Binding-site contacts:
Ligand atom C5 contacts residue THR69 of chain 1.C at 4.1 Å.
Ligand atom C4 contacts residue ASN67 of chain 1.C at 3.8 Å.
Ligand atom C8 contacts residue THR69 of chain 1.C at 4.2 Å.
Ligand atom C7 contacts residue ARG68 of chain 1.C at 4.4 Å.
Ligand atom C2 contacts residue ASN67 of chain 1.C at 2.6 Å.
Ligand atom O3 contacts residue GLN288 of chain 1.C at 3.6 Å.
Ligand atom N2 contacts residue GLN288 of chain 1.C at 3.6 Å.
Ligand atom C3 contacts residue THR69 of chain 1.C at 3.5 Å.
Ligand atom C7 contacts residue ASN67 of chain 1.C at 3.7 Å.
Ligand atom C3 contacts residue ASN67 of chain 1.C at 3.7 Å.
Ligand atom C2 contacts residue THR69 of chain 1.C at 3.4 Å.
Ligand atom C8 contacts residue ARG68 of chain 1.C at 4.2 Å.
Ligand atom C3 contacts residue GLN288 of chain 1.C at 3.6 Å.
Ligand atom O6 contacts residue ASN67 of chain 1.C at 4.3 Å.
Ligand atom C7 contacts residue GLN288 of chain 1.C at 4.1 Å.
Ligand atom O6 contacts residue GLN288 of chain 1.C at 3.5 Å (h-bond).
Ligand atom C7 contacts residue THR69 of chain 1.C at 3.9 Å.
Ligand atom C2 contacts residue GLN288 of chain 1.C at 4.2 Å.
Ligand atom C1 contacts residue THR69 of chain 1.C at 3.3 Å.
Ligand atom O3 contacts residue THR69 of chain 1.C at 4.3 Å.
Ligand atom C6 contacts residue ASN67 of chain 1.C at 3.3 Å.
Ligand atom C8 contacts residue GLN288 of chain 1.C at 3.8 Å.
Ligand atom C5 contacts residue ASN67 of chain 1.C at 3.3 Å.
Ligand atom O5 contacts residue THR69 of chain 1.C at 3.3 Å.
Ligand atom O5 contacts residue ASN67 of chain 1.C at 2.5 Å (h-bond).
Ligand atom N2 contacts residue THR69 of chain 1.C at 3.0 Å (h-bond).
Ligand atom C4 contacts residue THR69 of chain 1.C at 4.4 Å.
Ligand atom C1 contacts residue ASN67 of chain 1.C at 1.4 Å.
Ligand atom N2 contacts residue ASN67 of chain 1.C at 3.4 Å (h-bond).
Ligand atom O7 contacts residue ARG66 of chain 1.C at 4.3 Å.
Ligand atom O7 contacts residue ASN67 of chain 1.C at 3.3 Å (h-bond).

The small molecule below binds the protein below.
Small molecule (SMILES): CC(=O)N[C@H]1[C@H](O[C@H]2[C@H](O)[C@@H](NC(C)=O)CO[C@@H]2CO)O[C@H](CO)[C@@H](O)[C@@H]1O

Sequence of chain 1.C:
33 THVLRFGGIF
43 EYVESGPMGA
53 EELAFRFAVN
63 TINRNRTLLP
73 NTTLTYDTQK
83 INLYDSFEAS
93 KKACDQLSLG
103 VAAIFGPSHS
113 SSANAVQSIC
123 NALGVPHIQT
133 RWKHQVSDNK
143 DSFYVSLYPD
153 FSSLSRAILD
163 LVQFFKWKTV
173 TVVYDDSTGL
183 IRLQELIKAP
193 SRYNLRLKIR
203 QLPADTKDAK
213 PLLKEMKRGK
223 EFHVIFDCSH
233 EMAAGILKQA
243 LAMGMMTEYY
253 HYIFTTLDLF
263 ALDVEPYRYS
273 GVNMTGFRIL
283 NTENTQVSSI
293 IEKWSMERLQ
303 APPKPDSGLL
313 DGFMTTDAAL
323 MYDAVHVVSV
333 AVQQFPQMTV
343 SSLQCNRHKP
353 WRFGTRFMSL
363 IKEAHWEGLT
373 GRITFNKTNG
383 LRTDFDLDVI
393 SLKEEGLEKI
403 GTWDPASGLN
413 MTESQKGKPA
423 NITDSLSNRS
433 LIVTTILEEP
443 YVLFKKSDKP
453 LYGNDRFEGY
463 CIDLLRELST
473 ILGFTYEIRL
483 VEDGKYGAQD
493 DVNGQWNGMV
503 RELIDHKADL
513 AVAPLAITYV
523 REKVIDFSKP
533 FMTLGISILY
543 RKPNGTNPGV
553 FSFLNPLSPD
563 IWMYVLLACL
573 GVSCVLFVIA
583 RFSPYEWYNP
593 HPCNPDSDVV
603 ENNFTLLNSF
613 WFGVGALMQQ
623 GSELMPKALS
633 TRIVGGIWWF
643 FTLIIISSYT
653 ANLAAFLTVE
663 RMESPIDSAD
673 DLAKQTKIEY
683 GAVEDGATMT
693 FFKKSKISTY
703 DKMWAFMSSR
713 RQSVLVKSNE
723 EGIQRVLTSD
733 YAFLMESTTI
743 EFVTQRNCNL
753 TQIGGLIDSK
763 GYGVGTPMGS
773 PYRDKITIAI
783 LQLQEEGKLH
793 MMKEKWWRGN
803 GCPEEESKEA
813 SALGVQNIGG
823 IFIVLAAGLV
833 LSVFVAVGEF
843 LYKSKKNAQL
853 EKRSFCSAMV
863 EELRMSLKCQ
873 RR